Sequence of chain 1.A:
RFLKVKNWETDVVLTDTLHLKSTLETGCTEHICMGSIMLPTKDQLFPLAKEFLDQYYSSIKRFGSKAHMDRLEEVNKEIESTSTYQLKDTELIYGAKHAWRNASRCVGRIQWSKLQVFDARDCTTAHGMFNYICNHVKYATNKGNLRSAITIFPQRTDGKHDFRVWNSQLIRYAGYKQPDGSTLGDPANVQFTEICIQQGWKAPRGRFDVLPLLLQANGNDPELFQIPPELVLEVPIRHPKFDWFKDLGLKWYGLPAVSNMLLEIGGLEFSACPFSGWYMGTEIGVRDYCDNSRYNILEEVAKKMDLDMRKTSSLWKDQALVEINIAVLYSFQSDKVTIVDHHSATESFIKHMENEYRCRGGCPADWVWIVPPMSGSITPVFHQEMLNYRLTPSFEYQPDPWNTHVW

A small-molecule ligand and the protein it binds are described below.
Small molecule (SMILES): Cc1cc(N)nc(CCCCCO[C@H]2CNC[C@H]2Cc2cc(C)cc(N)n2)c1

Sequence of chain 1.B:
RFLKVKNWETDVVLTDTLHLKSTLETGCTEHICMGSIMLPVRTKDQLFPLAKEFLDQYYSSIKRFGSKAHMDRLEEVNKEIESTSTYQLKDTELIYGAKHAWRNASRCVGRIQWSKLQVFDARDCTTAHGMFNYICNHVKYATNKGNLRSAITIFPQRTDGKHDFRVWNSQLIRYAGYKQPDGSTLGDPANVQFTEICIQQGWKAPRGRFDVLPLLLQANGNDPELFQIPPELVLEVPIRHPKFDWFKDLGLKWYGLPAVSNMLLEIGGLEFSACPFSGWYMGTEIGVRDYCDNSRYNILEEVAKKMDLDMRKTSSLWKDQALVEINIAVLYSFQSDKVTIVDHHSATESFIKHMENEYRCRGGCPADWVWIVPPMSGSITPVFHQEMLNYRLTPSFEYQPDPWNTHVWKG

Binding-site contacts:
Ligand atom N01 contacts residue HEM1 of chain 1.C at 2.5 Å (h-bond).
Ligand atom C07 contacts residue MET40 of chain 1.A at 3.6 Å (hydrophobic).
Ligand atom C03 contacts residue MET40 of chain 1.A at 3.5 Å (hydrophobic).
Ligand atom C13 contacts residue VAL271 of chain 1.A at 3.7 Å (hydrophobic).
Ligand atom N02 contacts residue ARG118 of chain 1.A at 3.2 Å (salt-bridge).
Ligand atom C10 contacts residue HEM1 of chain 1.C at 3.4 Å.
Ligand atom C22 contacts residue HEM1 of chain 1.C at 3.7 Å.
Ligand atom N22 contacts residue TRP291 of chain 1.A at 3.0 Å (h-bond).
Ligand atom C27 contacts residue HEM1 of chain 1.C at 3.5 Å.
Ligand atom C05 contacts residue MET40 of chain 1.A at 3.6 Å (hydrophobic).
Ligand atom C04 contacts residue TYR410 of chain 1.A at 3.5 Å (hydrophobic).
Ligand atom C08 contacts residue HEM1 of chain 1.C at 3.0 Å.
Ligand atom C22 contacts residue GLU296 of chain 1.A at 3.5 Å.
Ligand atom N02 contacts residue TYR410 of chain 1.A at 3.7 Å.
Ligand atom C05 contacts residue TYR410 of chain 1.A at 3.5 Å (hydrophobic).
Ligand atom C04 contacts residue MET40 of chain 1.A at 3.3 Å (hydrophobic).
Ligand atom N1' contacts residue H4B1 of chain 1.D at 3.6 Å.
Ligand atom C02 contacts residue TYR410 of chain 1.A at 3.3 Å (hydrophobic).
Ligand atom C25 contacts residue VAL271 of chain 1.A at 3.6 Å (hydrophobic).
Ligand atom N01 contacts residue TYR410 of chain 1.A at 3.5 Å.
Ligand atom C23 contacts residue HEM1 of chain 1.C at 3.4 Å.
Ligand atom C14 contacts residue GLU296 of chain 1.A at 3.4 Å.
Ligand atom C12 contacts residue VAL271 of chain 1.A at 3.6 Å (hydrophobic).
Ligand atom N22 contacts residue HEM1 of chain 1.C at 3.3 Å.
Ligand atom C07 contacts residue LEU41 of chain 1.A at 3.5 Å (hydrophobic).
Ligand atom C26 contacts residue GLU296 of chain 1.A at 3.3 Å.
Ligand atom N22 contacts residue GLU296 of chain 1.A at 2.7 Å (salt-bridge).
Ligand atom N02 contacts residue HEM1 of chain 1.C at 2.9 Å (h-bond).
Ligand atom C02 contacts residue HEM1 of chain 1.C at 3.5 Å.
Ligand atom C12 contacts residue HEM1 of chain 1.C at 3.5 Å.
Ligand atom C27 contacts residue GLY290 of chain 1.A at 3.6 Å.
Ligand atom C11 contacts residue GLN182 of chain 1.A at 3.5 Å.
Ligand atom O09 contacts residue HEM1 of chain 1.C at 3.7 Å.
Ligand atom N21 contacts residue GLU296 of chain 1.A at 2.5 Å (salt-bridge).
Ligand atom C03 contacts residue TYR410 of chain 1.A at 3.5 Å (hydrophobic).
Ligand atom C06 contacts residue TYR410 of chain 1.A at 3.5 Å (hydrophobic).
Ligand atom C06 contacts residue HEM1 of chain 1.C at 3.2 Å.
Ligand atom C13 contacts residue HEM1 of chain 1.C at 3.4 Å.
Ligand atom C27 contacts residue PHE288 of chain 1.A at 3.7 Å (hydrophobic).
Ligand atom C03 contacts residue LEU41 of chain 1.A at 3.5 Å (hydrophobic).